Sequence of chain 1.A:
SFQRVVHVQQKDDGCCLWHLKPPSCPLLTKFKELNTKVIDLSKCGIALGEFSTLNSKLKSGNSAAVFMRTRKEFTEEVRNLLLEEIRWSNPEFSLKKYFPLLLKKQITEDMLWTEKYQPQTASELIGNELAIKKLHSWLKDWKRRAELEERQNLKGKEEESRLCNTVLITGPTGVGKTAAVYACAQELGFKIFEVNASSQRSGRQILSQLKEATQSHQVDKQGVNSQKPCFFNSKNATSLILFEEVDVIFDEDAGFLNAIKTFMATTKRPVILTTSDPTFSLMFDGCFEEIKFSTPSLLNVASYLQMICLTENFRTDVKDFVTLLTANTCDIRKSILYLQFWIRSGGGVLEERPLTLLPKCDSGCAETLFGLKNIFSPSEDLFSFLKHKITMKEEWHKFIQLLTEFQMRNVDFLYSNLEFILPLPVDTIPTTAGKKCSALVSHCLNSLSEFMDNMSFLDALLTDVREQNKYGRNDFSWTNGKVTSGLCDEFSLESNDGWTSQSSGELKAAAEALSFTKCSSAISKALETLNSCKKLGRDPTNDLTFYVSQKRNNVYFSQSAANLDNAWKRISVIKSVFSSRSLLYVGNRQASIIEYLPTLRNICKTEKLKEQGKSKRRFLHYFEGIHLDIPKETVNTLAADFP

Binding-site contacts:
Ligand atom O2B contacts residue LYS326 of chain 1.A at 2.7 Å (salt-bridge).
Ligand atom N7 contacts residue VAL324 of chain 1.A at 3.0 Å (h-bond).
Ligand atom O3A contacts residue GLY323 of chain 1.A at 3.4 Å.
Ligand atom O3G contacts residue GLU494 of chain 1.A at 3.2 Å (salt-bridge).
Ligand atom O2A contacts residue THR327 of chain 1.A at 3.1 Å (h-bond).
Ligand atom O2A contacts residue ALA328 of chain 1.A at 3.0 Å (h-bond).
Ligand atom O2B contacts residue GLY325 of chain 1.A at 3.1 Å (h-bond).
Ligand atom C6 contacts residue LEU254 of chain 1.A at 3.5 Å (hydrophobic).
Ligand atom N6 contacts residue VAL324 of chain 1.A at 3.4 Å (h-bond).
Ligand atom O1B contacts residue THR327 of chain 1.A at 2.7 Å (h-bond).
Ligand atom S1G contacts residue ARG155 of chain 1.B at 2.7 Å (salt-bridge).
Ligand atom PG contacts residue ARG184 of chain 1.B at 3.5 Å.
Ligand atom O3' contacts residue GLN247 of chain 1.A at 2.3 Å (h-bond).
Ligand atom C3' contacts residue GLN247 of chain 1.A at 3.5 Å.
Ligand atom O2G contacts residue ARG184 of chain 1.B at 2.9 Å (salt-bridge).
Ligand atom N1 contacts residue LEU254 of chain 1.A at 3.4 Å.
Ligand atom N6 contacts residue ILE581 of chain 1.A at 3.4 Å.
Ligand atom N7 contacts residue GLY325 of chain 1.A at 3.3 Å.
Ligand atom S1G contacts residue GLU494 of chain 1.A at 3.5 Å (salt-bridge).
Ligand atom O2A contacts residue GLY325 of chain 1.A at 3.3 Å.
Ligand atom C5 contacts residue ILE581 of chain 1.A at 3.6 Å (hydrophobic).
Ligand atom O3G contacts residue MG1 of chain 1.I at 2.0 Å.
Ligand atom O3B contacts residue GLY323 of chain 1.A at 2.8 Å (h-bond).
Ligand atom O1B contacts residue MG1 of chain 1.I at 2.0 Å.
Ligand atom O2A contacts residue LYS326 of chain 1.A at 3.5 Å (salt-bridge).
Ligand atom C6 contacts residue ILE581 of chain 1.A at 3.5 Å (hydrophobic).
Ligand atom N1 contacts residue ILE255 of chain 1.A at 3.4 Å.
Ligand atom C4 contacts residue ILE581 of chain 1.A at 3.6 Å (hydrophobic).
Ligand atom O2' contacts residue THR243 of chain 1.A at 2.7 Å (h-bond).
Ligand atom PB contacts residue MG1 of chain 1.I at 3.3 Å.
Ligand atom C2 contacts residue TYR553 of chain 1.A at 3.6 Å (hydrophobic).
Ligand atom N3 contacts residue TYR553 of chain 1.A at 3.5 Å (h-bond).
Ligand atom PG contacts residue MG1 of chain 1.I at 3.3 Å.
Ligand atom N7 contacts residue GLY323 of chain 1.A at 3.6 Å (h-bond).
Ligand atom O1A contacts residue GLU159 of chain 1.B at 3.0 Å (salt-bridge).
Ligand atom O3' contacts residue THR243 of chain 1.A at 3.3 Å (h-bond).
Ligand atom O3G contacts residue ARG184 of chain 1.B at 3.1 Å (salt-bridge).
Ligand atom C8 contacts residue GLY323 of chain 1.A at 3.5 Å.
Ligand atom N6 contacts residue ILE255 of chain 1.A at 3.0 Å (h-bond).
Ligand atom O2G contacts residue THR322 of chain 1.A at 3.3 Å.

Sequence of chain 1.B:
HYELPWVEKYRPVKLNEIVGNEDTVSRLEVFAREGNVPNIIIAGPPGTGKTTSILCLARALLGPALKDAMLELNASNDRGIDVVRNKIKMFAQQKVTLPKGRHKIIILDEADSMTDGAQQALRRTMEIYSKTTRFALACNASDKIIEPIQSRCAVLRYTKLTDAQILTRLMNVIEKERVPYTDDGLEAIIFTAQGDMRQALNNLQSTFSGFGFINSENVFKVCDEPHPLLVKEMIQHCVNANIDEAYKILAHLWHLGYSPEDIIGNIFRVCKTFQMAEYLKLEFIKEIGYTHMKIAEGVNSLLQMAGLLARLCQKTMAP

The small molecule below binds the protein below.
Small molecule (SMILES): Nc1ncnc2c1ncn2[C@@H]1O[C@H](COP(=O)(O)OP(=O)(O)OP(O)(O)=S)[C@@H](O)[C@H]1O